Binding-site contacts:
Ligand atom O contacts residue ASP31 of chain 1.A at 3.1 Å (salt-bridge).
Ligand atom CG contacts residue SER41 of chain 1.A at 3.5 Å.
Ligand atom O contacts residue ALA329 of chain 1.A at 3.5 Å.
Ligand atom CE contacts residue ASP348 of chain 1.A at 3.5 Å.
Ligand atom CG contacts residue SER382 of chain 1.A at 3.3 Å.
Ligand atom CB contacts residue LEU29 of chain 1.A at 3.7 Å (hydrophobic).
Ligand atom CB contacts residue TYR297 of chain 1.A at 3.6 Å (hydrophobic).
Ligand atom OD2 contacts residue LYS42 of chain 1.A at 3.1 Å (salt-bridge).
Ligand atom O contacts residue HIS349 of chain 1.A at 2.9 Å (h-bond).
Ligand atom OD2 contacts residue ALA277 of chain 1.A at 3.5 Å.
Ligand atom O contacts residue LYS65 of chain 1.A at 2.9 Å (salt-bridge).
Ligand atom CB contacts residue ALA277 of chain 1.A at 3.7 Å (hydrophobic).
Ligand atom CG contacts residue LYS42 of chain 1.A at 3.7 Å.
Ligand atom CB contacts residue ASP31 of chain 1.A at 3.4 Å.
Ligand atom CD contacts residue ASP348 of chain 1.A at 3.6 Å.
Ligand atom OG1 contacts residue LYS65 of chain 1.A at 3.6 Å.
Ligand atom N contacts residue HIS349 of chain 1.A at 3.8 Å.
Ligand atom CB contacts residue SER382 of chain 1.A at 3.2 Å.
Ligand atom OD2 contacts residue SER41 of chain 1.A at 2.8 Å (h-bond).
Ligand atom OD1 contacts residue ARG224 of chain 1.A at 3.1 Å (salt-bridge).
Ligand atom CB contacts residue LYS42 of chain 1.A at 3.6 Å.
Ligand atom CG contacts residue LEU330 of chain 1.A at 3.5 Å (hydrophobic).
Ligand atom CG contacts residue ALA277 of chain 1.A at 3.5 Å (hydrophobic).
Ligand atom CE contacts residue ASP346 of chain 1.A at 3.7 Å.
Ligand atom NZ contacts residue ASP348 of chain 1.A at 2.8 Å (salt-bridge).
Ligand atom CE contacts residue TYR297 of chain 1.A at 3.7 Å (hydrophobic).
Ligand atom OD2 contacts residue LEU29 of chain 1.A at 3.7 Å.
Ligand atom OD2 contacts residue LYS294 of chain 1.A at 3.8 Å.
Ligand atom C contacts residue HIS349 of chain 1.A at 3.6 Å.
Ligand atom O contacts residue ARG224 of chain 1.A at 3.2 Å (salt-bridge).
Ligand atom NZ contacts residue TYR297 of chain 1.A at 3.4 Å.
Ligand atom CG contacts residue SER381 of chain 1.A at 3.6 Å.
Ligand atom NZ contacts residue ASP346 of chain 1.A at 3.5 Å (salt-bridge).
Ligand atom OG1 contacts residue ASP31 of chain 1.A at 3.2 Å (salt-bridge).
Ligand atom OD2 contacts residue TYR297 of chain 1.A at 3.6 Å.
Ligand atom OD2 contacts residue SER381 of chain 1.A at 2.6 Å (h-bond).
Ligand atom OD1 contacts residue SER41 of chain 1.A at 3.5 Å (h-bond).
Ligand atom OD2 contacts residue SER382 of chain 1.A at 2.9 Å (h-bond).
Ligand atom OD2 contacts residue ARG299 of chain 1.A at 3.0 Å (salt-bridge).
Ligand atom N contacts residue ASP31 of chain 1.A at 3.0 Å (salt-bridge).

Sequence of chain 1.A:
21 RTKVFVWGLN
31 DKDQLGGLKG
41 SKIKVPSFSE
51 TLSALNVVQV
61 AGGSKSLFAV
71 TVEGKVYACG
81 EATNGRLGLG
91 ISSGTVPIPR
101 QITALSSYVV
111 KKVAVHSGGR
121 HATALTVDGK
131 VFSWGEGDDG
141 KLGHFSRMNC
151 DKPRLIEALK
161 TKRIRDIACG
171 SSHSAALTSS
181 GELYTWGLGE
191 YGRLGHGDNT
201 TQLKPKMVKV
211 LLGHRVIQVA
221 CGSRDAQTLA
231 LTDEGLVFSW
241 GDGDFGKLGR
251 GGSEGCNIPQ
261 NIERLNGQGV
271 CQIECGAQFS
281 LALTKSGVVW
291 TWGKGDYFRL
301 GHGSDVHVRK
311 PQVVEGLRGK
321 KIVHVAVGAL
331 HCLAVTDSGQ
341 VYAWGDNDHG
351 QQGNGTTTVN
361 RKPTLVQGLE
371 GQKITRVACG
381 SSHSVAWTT

A protein and the small-molecule ligand that binds it are described below.
Small molecule (SMILES): C[C@@H](C=O)NC(=O)[C@@H](NC(=O)[C@H](CC(=O)O)NC(=O)[C@H](CCC(=O)O)NC(=O)[C@H](CC(=O)O)NC(=O)[C@H](CCCCN)NC(=O)[C@H](CC(=O)O)NC(=O)[C@H](CC(=O)O)NC(=O)[C@@H](N)CC(=O)O)[C@@H](C)O